The protein below binds the small molecule below.
Small molecule (SMILES): Cc1nc(C)c(CCC2=NC(c3ccccc3)CN2C)nc1C

Sequence of chain 1.C:
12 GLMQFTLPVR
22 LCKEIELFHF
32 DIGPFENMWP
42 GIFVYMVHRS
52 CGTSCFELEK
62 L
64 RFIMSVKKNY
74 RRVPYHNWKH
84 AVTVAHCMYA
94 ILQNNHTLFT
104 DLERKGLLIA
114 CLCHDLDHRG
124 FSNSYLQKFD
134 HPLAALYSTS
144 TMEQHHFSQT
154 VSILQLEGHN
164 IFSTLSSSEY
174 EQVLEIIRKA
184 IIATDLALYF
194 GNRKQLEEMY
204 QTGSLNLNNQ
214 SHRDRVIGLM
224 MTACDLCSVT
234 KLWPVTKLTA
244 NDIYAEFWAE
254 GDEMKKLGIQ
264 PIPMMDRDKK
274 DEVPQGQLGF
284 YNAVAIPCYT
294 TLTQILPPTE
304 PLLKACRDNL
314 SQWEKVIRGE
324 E

Binding-site contacts:
Ligand atom N13 contacts residue MET267 of chain 1.C at 3.5 Å (h-bond).
Ligand atom C12 contacts residue MET267 of chain 1.C at 3.8 Å (hydrophobic).
Ligand atom C18 contacts residue MET267 of chain 1.C at 3.7 Å (hydrophobic).
Ligand atom C19 contacts residue TYR247 of chain 1.C at 3.4 Å (hydrophobic).
Ligand atom C18 contacts residue GLY279 of chain 1.C at 3.5 Å.
Ligand atom C2 contacts residue PHE283 of chain 1.C at 3.5 Å (hydrophobic).
Ligand atom C21 contacts residue PRO266 of chain 1.C at 3.6 Å (hydrophobic).
Ligand atom C10 contacts residue PHE283 of chain 1.C at 3.6 Å (hydrophobic).
Ligand atom C4 contacts residue PHE283 of chain 1.C at 3.7 Å (hydrophobic).
Ligand atom C7 contacts residue ILE246 of chain 1.C at 3.6 Å (hydrophobic).
Ligand atom C7 contacts residue GLN280 of chain 1.C at 3.6 Å.
Ligand atom C9 contacts residue GLN280 of chain 1.C at 3.6 Å.
Ligand atom C12 contacts residue TYR247 of chain 1.C at 3.3 Å (hydrophobic).
Ligand atom C17 contacts residue MET267 of chain 1.C at 3.6 Å (hydrophobic).
Ligand atom C22 contacts residue PRO266 of chain 1.C at 3.6 Å (hydrophobic).
Ligand atom N16 contacts residue GLY279 of chain 1.C at 3.5 Å.
Ligand atom N6 contacts residue GLN280 of chain 1.C at 2.9 Å (h-bond).
Ligand atom C19 contacts residue VAL276 of chain 1.C at 3.8 Å (hydrophobic).
Ligand atom C14 contacts residue GLY279 of chain 1.C at 3.7 Å.
Ligand atom C22 contacts residue MET267 of chain 1.C at 3.8 Å (hydrophobic).
Ligand atom C9 contacts residue TYR247 of chain 1.C at 3.7 Å (hydrophobic).
Ligand atom C11 contacts residue TYR247 of chain 1.C at 3.4 Å (hydrophobic).
Ligand atom C11 contacts residue PHE283 of chain 1.C at 3.7 Å (hydrophobic).
Ligand atom C15 contacts residue GLY279 of chain 1.C at 3.4 Å.
Ligand atom C12 contacts residue GLY279 of chain 1.C at 3.4 Å.
Ligand atom C15 contacts residue TYR247 of chain 1.C at 3.6 Å (hydrophobic).
Ligand atom C11 contacts residue GLN280 of chain 1.C at 3.2 Å.
Ligand atom C5 contacts residue GLN280 of chain 1.C at 3.7 Å.
Ligand atom C20 contacts residue VAL276 of chain 1.C at 3.5 Å (hydrophobic).
Ligand atom C9 contacts residue MET267 of chain 1.C at 3.8 Å (hydrophobic).
Ligand atom N13 contacts residue GLY279 of chain 1.C at 3.5 Å (h-bond).
Ligand atom C21 contacts residue GLU275 of chain 1.C at 3.7 Å.
Ligand atom C23 contacts residue MET267 of chain 1.C at 3.8 Å (hydrophobic).
Ligand atom C21 contacts residue LYS272 of chain 1.C at 3.6 Å.
Ligand atom C14 contacts residue MET267 of chain 1.C at 3.8 Å (hydrophobic).
Ligand atom C15 contacts residue MET267 of chain 1.C at 3.7 Å (hydrophobic).
Ligand atom N16 contacts residue TYR247 of chain 1.C at 2.5 Å (h-bond).
Ligand atom C20 contacts residue GLU275 of chain 1.C at 3.7 Å.
Ligand atom N3 contacts residue PHE283 of chain 1.C at 3.3 Å.
Ligand atom C8 contacts residue SER231 of chain 1.C at 3.8 Å.